Binding-site contacts:
Ligand atom C3 contacts residue ASN324 of chain 1.G at 3.9 Å.
Ligand atom C5 contacts residue ASN324 of chain 1.G at 3.6 Å.
Ligand atom C7 contacts residue ASN324 of chain 1.G at 4.1 Å.
Ligand atom O6 contacts residue ASN324 of chain 1.G at 4.3 Å.
Ligand atom N2 contacts residue ASN324 of chain 1.G at 3.1 Å (h-bond).
Ligand atom C1 contacts residue ASN324 of chain 1.G at 1.4 Å.
Ligand atom C2 contacts residue ASN324 of chain 1.G at 2.5 Å.
Ligand atom C4 contacts residue ASN324 of chain 1.G at 4.2 Å.
Ligand atom O5 contacts residue ASN324 of chain 1.G at 2.3 Å (h-bond).

The protein below binds the small molecule below.
Small molecule (SMILES): CC(=O)N[C@@H]1[C@@H](O)[C@H](O)[C@@H](CO)O[C@H]1O

Sequence of chain 1.G:
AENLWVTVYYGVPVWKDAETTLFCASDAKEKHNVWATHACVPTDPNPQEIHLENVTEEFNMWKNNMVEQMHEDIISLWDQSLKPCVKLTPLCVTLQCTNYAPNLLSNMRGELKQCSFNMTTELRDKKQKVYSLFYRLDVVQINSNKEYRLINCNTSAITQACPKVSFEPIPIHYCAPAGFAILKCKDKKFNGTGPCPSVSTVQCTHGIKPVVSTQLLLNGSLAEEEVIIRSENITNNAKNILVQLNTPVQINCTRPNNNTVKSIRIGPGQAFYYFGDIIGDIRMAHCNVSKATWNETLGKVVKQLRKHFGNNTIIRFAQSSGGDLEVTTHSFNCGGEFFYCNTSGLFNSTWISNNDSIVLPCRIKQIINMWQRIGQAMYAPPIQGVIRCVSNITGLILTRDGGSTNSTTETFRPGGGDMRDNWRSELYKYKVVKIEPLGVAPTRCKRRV